A small-molecule ligand and the protein it binds are described below.
Small molecule (SMILES): Nc1ncnc2c1ncn2[C@@H]1O[C@H](CO)[C@@H](O)[C@H]1O

Binding-site contacts:
Ligand atom N9 contacts residue PHE55 of chain 2.A at 4.0 Å.
Ligand atom N1 contacts residue PHE55 of chain 2.A at 3.8 Å.
Ligand atom C3' contacts residue PO41 of chain 2.D at 3.6 Å.
Ligand atom O4' contacts residue PO41 of chain 2.D at 3.6 Å (h-bond).
Ligand atom N7 contacts residue LEU70 of chain 2.A at 3.5 Å.
Ligand atom O3' contacts residue GLY112 of chain 2.A at 3.3 Å.
Ligand atom C2' contacts residue PO41 of chain 2.D at 3.5 Å.
Ligand atom C2' contacts residue TYR192 of chain 2.A at 3.7 Å (hydrophobic).
Ligand atom N6 contacts residue THR191 of chain 2.A at 3.4 Å (h-bond).
Ligand atom C2 contacts residue PHE55 of chain 2.A at 3.4 Å (hydrophobic).
Ligand atom C5' contacts residue GLY112 of chain 2.A at 3.7 Å.
Ligand atom O3' contacts residue ARG113 of chain 2.A at 4.0 Å.
Ligand atom O2' contacts residue PO41 of chain 2.D at 3.0 Å (h-bond).
Ligand atom N3 contacts residue PHE55 of chain 2.A at 3.5 Å.
Ligand atom O5' contacts residue LEU70 of chain 2.A at 3.7 Å.
Ligand atom O2' contacts residue TYR192 of chain 2.A at 3.6 Å.
Ligand atom N6 contacts residue TYR192 of chain 2.A at 3.7 Å.
Ligand atom C1' contacts residue PO41 of chain 2.D at 3.5 Å.
Ligand atom C4 contacts residue PHE55 of chain 2.A at 3.8 Å (hydrophobic).
Ligand atom C2 contacts residue TYR192 of chain 2.A at 3.7 Å (hydrophobic).
Ligand atom C6 contacts residue TYR69 of chain 2.A at 3.6 Å (hydrophobic).
Ligand atom N1 contacts residue THR191 of chain 2.A at 3.4 Å (h-bond).
Ligand atom C4 contacts residue TYR192 of chain 2.A at 3.7 Å (hydrophobic).
Ligand atom N6 contacts residue TYR69 of chain 2.A at 3.3 Å (h-bond).
Ligand atom N7 contacts residue TYR192 of chain 2.A at 3.8 Å.
Ligand atom O4' contacts residue TRP76 of chain 2.A at 3.9 Å.
Ligand atom C8 contacts residue LEU70 of chain 2.A at 3.8 Å (hydrophobic).
Ligand atom C5 contacts residue TYR192 of chain 2.A at 3.6 Å (hydrophobic).
Ligand atom N1 contacts residue TYR192 of chain 2.A at 3.5 Å.
Ligand atom C4' contacts residue PO41 of chain 2.D at 3.6 Å.
Ligand atom N9 contacts residue TYR192 of chain 2.A at 3.8 Å.
Ligand atom O4' contacts residue PHE55 of chain 2.A at 3.5 Å.
Ligand atom C3' contacts residue ASP144 of chain 2.A at 3.6 Å.
Ligand atom O3' contacts residue PO41 of chain 2.D at 2.9 Å (h-bond).
Ligand atom C8 contacts residue TYR192 of chain 2.A at 3.9 Å (hydrophobic).
Ligand atom C5' contacts residue TRP76 of chain 2.A at 3.7 Å (hydrophobic).
Ligand atom C6 contacts residue TYR192 of chain 2.A at 3.6 Å (hydrophobic).
Ligand atom C5' contacts residue ASP144 of chain 2.A at 3.8 Å.
Ligand atom C4' contacts residue GLY112 of chain 2.A at 3.8 Å.
Ligand atom O3' contacts residue ASP144 of chain 2.A at 3.6 Å (salt-bridge).

Sequence of chain 2.A:
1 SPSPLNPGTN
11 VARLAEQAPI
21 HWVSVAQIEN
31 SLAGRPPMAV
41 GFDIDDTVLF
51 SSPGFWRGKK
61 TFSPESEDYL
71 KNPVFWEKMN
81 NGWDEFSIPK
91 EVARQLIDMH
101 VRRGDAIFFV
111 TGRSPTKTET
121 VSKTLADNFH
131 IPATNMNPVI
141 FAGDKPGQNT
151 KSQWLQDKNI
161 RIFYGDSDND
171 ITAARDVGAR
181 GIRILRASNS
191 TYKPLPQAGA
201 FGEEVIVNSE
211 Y